Sequence of chain 2.A:
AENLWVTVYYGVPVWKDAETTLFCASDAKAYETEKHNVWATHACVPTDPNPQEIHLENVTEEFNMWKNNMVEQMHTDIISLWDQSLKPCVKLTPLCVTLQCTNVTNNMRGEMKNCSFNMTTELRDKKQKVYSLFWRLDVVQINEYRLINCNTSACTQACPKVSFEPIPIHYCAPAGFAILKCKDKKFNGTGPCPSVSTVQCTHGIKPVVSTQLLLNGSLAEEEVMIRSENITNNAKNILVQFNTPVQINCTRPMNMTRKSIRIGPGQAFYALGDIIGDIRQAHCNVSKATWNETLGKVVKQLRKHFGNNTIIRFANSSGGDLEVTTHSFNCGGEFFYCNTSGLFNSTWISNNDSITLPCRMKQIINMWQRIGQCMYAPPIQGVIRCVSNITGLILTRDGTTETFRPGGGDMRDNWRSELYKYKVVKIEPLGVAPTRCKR

Binding-site contacts:
Ligand atom N2 contacts residue ASN308 of chain 2.A at 3.0 Å (h-bond).
Ligand atom C1 contacts residue ASN308 of chain 2.A at 1.4 Å.
Ligand atom O5 contacts residue ASN308 of chain 2.A at 2.4 Å (h-bond).
Ligand atom C2 contacts residue ASN308 of chain 2.A at 2.6 Å.
Ligand atom C3 contacts residue ASN308 of chain 2.A at 3.9 Å.
Ligand atom C4 contacts residue ASN308 of chain 2.A at 4.3 Å.
Ligand atom C5 contacts residue ASN308 of chain 2.A at 3.7 Å.
Ligand atom C2 contacts residue TRP364 of chain 2.A at 4.4 Å (hydrophobic).
Ligand atom O7 contacts residue TRP364 of chain 2.A at 4.0 Å.
Ligand atom C7 contacts residue ASN308 of chain 2.A at 3.8 Å.
Ligand atom O7 contacts residue ASN308 of chain 2.A at 4.3 Å.

A protein and the small-molecule ligand that binds it are described below.
Small molecule (SMILES): CC(=O)N[C@@H]1[C@@H](O)[C@H](O)[C@@H](CO)O[C@H]1O